The protein below binds the small molecule below.
Small molecule (SMILES): CC(=O)N[C@H]1[C@H](O[C@H]2[C@H](O)[C@@H](NC(C)=O)CO[C@@H]2CO[C@@H]2O[C@@H](C)[C@@H](O)[C@@H](O)[C@@H]2O)O[C@H](CO)[C@@H](O)[C@@H]1O

Binding-site contacts:
Ligand atom C5 contacts residue ASN146 of chain 1.I at 3.8 Å.
Ligand atom O4 contacts residue MET144 of chain 1.I at 4.3 Å.
Ligand atom C7 contacts residue ASN146 of chain 1.I at 3.6 Å.
Ligand atom C7 contacts residue THR148 of chain 1.I at 4.2 Å.
Ligand atom C8 contacts residue THR148 of chain 1.I at 4.3 Å.
Ligand atom C3 contacts residue THR148 of chain 1.I at 4.1 Å.
Ligand atom O7 contacts residue ASN146 of chain 1.I at 3.9 Å.
Ligand atom C1 contacts residue THR148 of chain 1.I at 3.4 Å.
Ligand atom C2 contacts residue ASN146 of chain 1.I at 2.5 Å.
Ligand atom C5 contacts residue MET144 of chain 1.I at 4.5 Å (hydrophobic).
Ligand atom C4 contacts residue MET144 of chain 1.I at 4.0 Å (hydrophobic).
Ligand atom C8 contacts residue GLU147 of chain 1.I at 4.1 Å.
Ligand atom C6 contacts residue MET144 of chain 1.I at 3.7 Å (hydrophobic).
Ligand atom N2 contacts residue ASN146 of chain 1.I at 2.9 Å (h-bond).
Ligand atom N2 contacts residue THR148 of chain 1.I at 3.2 Å (h-bond).
Ligand atom C1 contacts residue ASN146 of chain 1.I at 1.5 Å.
Ligand atom C3 contacts residue ASN146 of chain 1.I at 3.9 Å.
Ligand atom C2 contacts residue THR148 of chain 1.I at 3.8 Å.
Ligand atom C4 contacts residue ASN146 of chain 1.I at 4.3 Å.
Ligand atom O5 contacts residue ASN146 of chain 1.I at 2.5 Å (h-bond).

Sequence of chain 1.I:
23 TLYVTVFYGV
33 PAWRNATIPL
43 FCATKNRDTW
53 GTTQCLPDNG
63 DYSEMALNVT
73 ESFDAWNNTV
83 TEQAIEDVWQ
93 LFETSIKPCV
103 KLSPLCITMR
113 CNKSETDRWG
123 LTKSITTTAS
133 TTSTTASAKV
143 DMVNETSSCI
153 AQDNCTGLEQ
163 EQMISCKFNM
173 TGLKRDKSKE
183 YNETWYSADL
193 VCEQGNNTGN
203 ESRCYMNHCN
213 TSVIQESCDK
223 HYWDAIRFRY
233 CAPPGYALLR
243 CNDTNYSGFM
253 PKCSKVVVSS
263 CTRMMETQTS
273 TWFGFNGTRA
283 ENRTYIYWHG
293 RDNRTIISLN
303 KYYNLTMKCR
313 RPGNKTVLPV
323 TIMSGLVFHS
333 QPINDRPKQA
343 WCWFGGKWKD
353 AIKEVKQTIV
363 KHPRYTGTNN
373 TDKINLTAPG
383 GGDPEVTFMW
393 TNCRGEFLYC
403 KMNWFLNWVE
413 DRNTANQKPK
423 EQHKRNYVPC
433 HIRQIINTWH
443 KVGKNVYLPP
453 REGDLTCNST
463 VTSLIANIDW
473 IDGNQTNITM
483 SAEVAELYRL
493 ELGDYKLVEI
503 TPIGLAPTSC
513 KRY